Binding-site contacts:
Ligand atom C3 contacts residue TRP42 of chain 1.A at 4.2 Å (hydrophobic).
Ligand atom BR1 contacts residue TRP42 of chain 1.A at 3.8 Å.
Ligand atom C4 contacts residue PRO43 of chain 1.A at 4.1 Å (hydrophobic).
Ligand atom BR1 contacts residue LEU53 of chain 1.A at 4.2 Å.
Ligand atom C5 contacts residue ILE107 of chain 1.A at 4.1 Å (hydrophobic).
Ligand atom BR1 contacts residue PRO43 of chain 1.A at 4.2 Å.
Ligand atom N1 contacts residue ILE107 of chain 1.A at 4.2 Å.
Ligand atom C5 contacts residue ASP106 of chain 1.A at 4.5 Å.
Ligand atom C5 contacts residue MET110 of chain 1.A at 4.0 Å (hydrophobic).
Ligand atom C4 contacts residue TRP42 of chain 1.A at 3.7 Å (hydrophobic).
Ligand atom N1 contacts residue ASP106 of chain 1.A at 4.3 Å.
Ligand atom C4 contacts residue ILE107 of chain 1.A at 3.8 Å (hydrophobic).
Ligand atom C3 contacts residue ILE107 of chain 1.A at 4.2 Å (hydrophobic).
Ligand atom C4 contacts residue MET110 of chain 1.A at 4.3 Å (hydrophobic).

The protein below binds the small molecule below.
Small molecule (SMILES): O=c1cc(Br)cc[nH]1

Sequence of chain 1.A:
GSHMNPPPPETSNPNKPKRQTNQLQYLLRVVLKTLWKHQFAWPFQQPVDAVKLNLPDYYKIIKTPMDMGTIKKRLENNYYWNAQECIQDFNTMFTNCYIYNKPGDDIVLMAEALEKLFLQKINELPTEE